Binding-site contacts:
Ligand atom C5 contacts residue PHE341 of chain 1.A at 3.6 Å (hydrophobic).
Ligand atom C1 contacts residue PHE341 of chain 1.A at 3.8 Å (hydrophobic).
Ligand atom C21 contacts residue TRP89 of chain 1.A at 3.5 Å (hydrophobic).
Ligand atom C1 contacts residue PHE300 of chain 1.A at 4.0 Å (hydrophobic).
Ligand atom C2 contacts residue TYR127 of chain 1.A at 3.9 Å (hydrophobic).
Ligand atom C12 contacts residue TYR344 of chain 1.A at 3.8 Å (hydrophobic).
Ligand atom C22 contacts residue TRP89 of chain 1.A at 3.3 Å (hydrophobic).
Ligand atom C8 contacts residue TRP289 of chain 1.A at 3.7 Å (hydrophobic).
Ligand atom C5 contacts residue TYR340 of chain 1.A at 3.6 Å (hydrophobic).
Ligand atom O1 contacts residue PHE300 of chain 1.A at 3.4 Å.
Ligand atom C28 contacts residue LEU79 of chain 1.A at 3.5 Å (hydrophobic).
Ligand atom C23 contacts residue HIS450 of chain 1.A at 3.4 Å.
Ligand atom C21 contacts residue GLY124 of chain 1.A at 4.0 Å.
Ligand atom C13 contacts residue PHE300 of chain 1.A at 3.8 Å (hydrophobic).
Ligand atom C24 contacts residue TYR75 of chain 1.A at 3.9 Å (hydrophobic).
Ligand atom C13 contacts residue TYR127 of chain 1.A at 3.5 Å (hydrophobic).
Ligand atom C12 contacts residue TRP289 of chain 1.A at 3.5 Å (hydrophobic).
Ligand atom C26 contacts residue TRP289 of chain 1.A at 3.8 Å (hydrophobic).
Ligand atom C29 contacts residue HIS450 of chain 1.A at 3.3 Å.
Ligand atom C29 contacts residue TYR340 of chain 1.A at 3.4 Å (hydrophobic).
Ligand atom C13 contacts residue PHE341 of chain 1.A at 3.9 Å (hydrophobic).
Ligand atom C19 contacts residue SER206 of chain 1.A at 4.0 Å.
Ligand atom C11 contacts residue TYR75 of chain 1.A at 4.0 Å (hydrophobic).
Ligand atom C15 contacts residue TYR127 of chain 1.A at 3.9 Å (hydrophobic).
Ligand atom C20 contacts residue GLU205 of chain 1.A at 2.9 Å.
Ligand atom C7 contacts residue TYR344 of chain 1.A at 3.9 Å (hydrophobic).
Ligand atom C6 contacts residue TYR127 of chain 1.A at 3.9 Å (hydrophobic).
Ligand atom C18 contacts residue SER206 of chain 1.A at 3.7 Å.
Ligand atom C29 contacts residue TRP89 of chain 1.A at 3.6 Å (hydrophobic).
Ligand atom C23 contacts residue TRP89 of chain 1.A at 4.0 Å (hydrophobic).
Ligand atom C7 contacts residue TRP289 of chain 1.A at 3.3 Å (hydrophobic).
Ligand atom C5 contacts residue TYR127 of chain 1.A at 3.9 Å (hydrophobic).
Ligand atom C26 contacts residue TYR75 of chain 1.A at 3.3 Å (hydrophobic).
Ligand atom C6 contacts residue TRP289 of chain 1.A at 3.4 Å (hydrophobic).
Ligand atom C11 contacts residue TRP289 of chain 1.A at 3.9 Å (hydrophobic).
Ligand atom C20 contacts residue SER206 of chain 1.A at 3.8 Å.
Ligand atom O1 contacts residue PHE298 of chain 1.A at 4.1 Å.
Ligand atom C18 contacts residue HIS450 of chain 1.A at 3.7 Å.
Ligand atom C2 contacts residue TYR344 of chain 1.A at 3.6 Å (hydrophobic).
Ligand atom O1 contacts residue PHE341 of chain 1.A at 3.2 Å.

Sequence of chain 1.A:
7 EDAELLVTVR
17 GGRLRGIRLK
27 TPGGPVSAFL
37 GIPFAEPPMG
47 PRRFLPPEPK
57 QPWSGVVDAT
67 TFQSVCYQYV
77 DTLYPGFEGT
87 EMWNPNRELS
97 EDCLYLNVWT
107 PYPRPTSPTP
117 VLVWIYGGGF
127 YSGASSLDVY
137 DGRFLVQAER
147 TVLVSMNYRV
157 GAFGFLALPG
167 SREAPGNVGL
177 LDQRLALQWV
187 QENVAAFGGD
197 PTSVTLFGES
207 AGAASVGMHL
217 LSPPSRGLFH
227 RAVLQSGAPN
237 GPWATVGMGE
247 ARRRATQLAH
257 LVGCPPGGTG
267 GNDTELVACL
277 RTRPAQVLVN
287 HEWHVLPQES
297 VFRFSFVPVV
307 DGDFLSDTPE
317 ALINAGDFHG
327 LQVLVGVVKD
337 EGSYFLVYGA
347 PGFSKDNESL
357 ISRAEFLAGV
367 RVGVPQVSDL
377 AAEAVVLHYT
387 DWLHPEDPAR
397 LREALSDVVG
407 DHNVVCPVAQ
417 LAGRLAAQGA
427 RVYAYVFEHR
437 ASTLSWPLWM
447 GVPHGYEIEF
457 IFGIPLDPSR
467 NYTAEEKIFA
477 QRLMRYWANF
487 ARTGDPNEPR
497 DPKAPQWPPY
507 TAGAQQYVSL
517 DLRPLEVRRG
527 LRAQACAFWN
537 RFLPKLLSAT

A protein and the small-molecule ligand that binds it are described below.
Small molecule (SMILES): C=CC[N+](C)(C)c1ccc(CCC(=O)CCc2ccc([N+](C)(C)CC=C)cc2)cc1